This protein binds this small molecule.
Small molecule (SMILES): CC(=O)N[C@@H]1[C@@H](O)[C@H](O)[C@@H](CO)O[C@H]1O

Sequence of chain 2.A:
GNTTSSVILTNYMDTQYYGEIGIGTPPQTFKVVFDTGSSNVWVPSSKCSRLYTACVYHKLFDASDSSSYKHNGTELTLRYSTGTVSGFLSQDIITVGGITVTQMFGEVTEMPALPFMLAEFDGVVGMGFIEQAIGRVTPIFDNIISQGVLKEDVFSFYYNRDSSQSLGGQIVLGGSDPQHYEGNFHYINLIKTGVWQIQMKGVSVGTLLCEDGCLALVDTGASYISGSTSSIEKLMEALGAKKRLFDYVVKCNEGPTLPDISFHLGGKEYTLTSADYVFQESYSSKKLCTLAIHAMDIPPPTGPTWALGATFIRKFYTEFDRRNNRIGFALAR

Binding-site contacts:
Ligand atom C1 contacts residue THR74 of chain 2.A at 4.0 Å.
Ligand atom O6 contacts residue MET104 of chain 2.A at 4.5 Å.
Ligand atom C8 contacts residue ASN72 of chain 2.A at 3.3 Å.
Ligand atom C1 contacts residue ASN72 of chain 2.A at 1.4 Å.
Ligand atom O7 contacts residue ASN72 of chain 2.A at 3.4 Å (h-bond).
Ligand atom C8 contacts residue HIS71 of chain 2.A at 4.3 Å.
Ligand atom C2 contacts residue ASN72 of chain 2.A at 2.4 Å.
Ligand atom C5 contacts residue ASN72 of chain 2.A at 3.7 Å.
Ligand atom O5 contacts residue ASN72 of chain 2.A at 2.4 Å (h-bond).
Ligand atom N2 contacts residue ASN72 of chain 2.A at 2.9 Å (h-bond).
Ligand atom C7 contacts residue ASN72 of chain 2.A at 3.3 Å.
Ligand atom C3 contacts residue ASN72 of chain 2.A at 3.8 Å.
Ligand atom O7 contacts residue HIS71 of chain 2.A at 3.9 Å.
Ligand atom C4 contacts residue ASN72 of chain 2.A at 4.2 Å.